Binding-site contacts:
Ligand atom CZY contacts residue GLY350 of chain 1.B at 3.4 Å.
Ligand atom OGS contacts residue GLY354 of chain 1.B at 3.0 Å (h-bond).
Ligand atom OK contacts residue GLY352 of chain 1.B at 3.1 Å.
Ligand atom CS contacts residue ASP353 of chain 1.B at 3.6 Å.
Ligand atom OGS contacts residue ASP353 of chain 1.B at 3.2 Å (salt-bridge).
Ligand atom OK contacts residue HIS168 of chain 1.B at 3.6 Å.
Ligand atom CBS contacts residue TYR166 of chain 1.B at 3.4 Å (hydrophobic).
Ligand atom CBS contacts residue HIS168 of chain 1.B at 3.4 Å.
Ligand atom NK contacts residue ASP353 of chain 1.B at 2.9 Å (salt-bridge).
Ligand atom NZK contacts residue ASP353 of chain 1.B at 2.8 Å (salt-bridge).
Ligand atom OK contacts residue ASP353 of chain 1.B at 3.0 Å (salt-bridge).
Ligand atom OGS contacts residue GLY352 of chain 1.B at 3.3 Å.
Ligand atom CKY contacts residue SER351 of chain 1.B at 3.5 Å.
Ligand atom OGS contacts residue HIS168 of chain 1.B at 2.8 Å (h-bond).
Ligand atom CAY contacts residue PHE181 of chain 1.B at 3.6 Å (hydrophobic).
Ligand atom C4B contacts residue VAL49 of chain 1.B at 3.5 Å (hydrophobic).
Ligand atom C5B contacts residue VAL49 of chain 1.B at 3.5 Å (hydrophobic).
Ligand atom OGS contacts residue TYR166 of chain 1.B at 3.4 Å.
Ligand atom CEB contacts residue THR152 of chain 1.B at 3.4 Å.
Ligand atom NY contacts residue PHE181 of chain 1.B at 3.1 Å (h-bond).
Ligand atom CAS contacts residue ASP353 of chain 1.B at 3.4 Å.
Ligand atom CDB contacts residue THR152 of chain 1.B at 3.2 Å.
Ligand atom CEK contacts residue ASP353 of chain 1.B at 3.2 Å.
Ligand atom NGB contacts residue LEU392 of chain 1.B at 2.6 Å (h-bond).
Ligand atom CDB contacts residue LEU392 of chain 1.B at 3.0 Å (hydrophobic).
Ligand atom CBS contacts residue GLY354 of chain 1.B at 3.6 Å.
Ligand atom CIB contacts residue PHE58 of chain 1.B at 3.5 Å (hydrophobic).
Ligand atom CEY contacts residue TYR197 of chain 1.B at 3.6 Å (hydrophobic).
Ligand atom NK contacts residue HIS168 of chain 1.B at 3.6 Å.
Ligand atom CS contacts residue HIS168 of chain 1.B at 3.6 Å.
Ligand atom CDB contacts residue ASN116 of chain 1.B at 3.5 Å.
Ligand atom C1B contacts residue TYR166 of chain 1.B at 3.7 Å (hydrophobic).
Ligand atom CDK contacts residue PHE56 of chain 1.B at 3.6 Å (hydrophobic).
Ligand atom C0B contacts residue PHE58 of chain 1.B at 3.7 Å (hydrophobic).
Ligand atom OS contacts residue HIS168 of chain 1.B at 3.7 Å.
Ligand atom NZK contacts residue ASP53 of chain 1.B at 3.4 Å (salt-bridge).
Ligand atom NZK contacts residue ASP51 of chain 1.B at 2.9 Å (salt-bridge).
Ligand atom CHY contacts residue GLY350 of chain 1.B at 3.5 Å.
Ligand atom C2B contacts residue TYR166 of chain 1.B at 3.5 Å (hydrophobic).
Ligand atom OS contacts residue PHE280 of chain 1.B at 3.6 Å.

A small-molecule ligand and the protein it binds are described below.
Small molecule (SMILES): Cc1nccn1CCCCc1ccc(CC(=O)N[C@@H](CO)C(=O)N[C@@H](CCCCN)C(=O)NCCC2CCCCC2)cc1

Sequence of chain 1.B:
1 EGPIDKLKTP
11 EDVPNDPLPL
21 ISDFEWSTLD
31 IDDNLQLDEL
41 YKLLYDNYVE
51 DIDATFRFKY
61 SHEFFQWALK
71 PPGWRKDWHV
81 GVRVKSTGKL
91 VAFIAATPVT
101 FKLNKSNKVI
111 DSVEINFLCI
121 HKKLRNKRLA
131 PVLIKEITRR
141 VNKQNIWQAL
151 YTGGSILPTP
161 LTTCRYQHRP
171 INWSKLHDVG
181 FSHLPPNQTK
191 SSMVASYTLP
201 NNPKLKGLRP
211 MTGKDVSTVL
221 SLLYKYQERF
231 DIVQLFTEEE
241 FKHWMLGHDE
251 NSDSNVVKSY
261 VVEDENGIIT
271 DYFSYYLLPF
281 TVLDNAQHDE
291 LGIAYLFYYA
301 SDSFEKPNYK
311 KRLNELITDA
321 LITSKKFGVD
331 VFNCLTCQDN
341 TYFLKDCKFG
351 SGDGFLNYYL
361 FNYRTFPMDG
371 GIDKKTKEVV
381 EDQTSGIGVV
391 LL